Sequence of chain 1.C:
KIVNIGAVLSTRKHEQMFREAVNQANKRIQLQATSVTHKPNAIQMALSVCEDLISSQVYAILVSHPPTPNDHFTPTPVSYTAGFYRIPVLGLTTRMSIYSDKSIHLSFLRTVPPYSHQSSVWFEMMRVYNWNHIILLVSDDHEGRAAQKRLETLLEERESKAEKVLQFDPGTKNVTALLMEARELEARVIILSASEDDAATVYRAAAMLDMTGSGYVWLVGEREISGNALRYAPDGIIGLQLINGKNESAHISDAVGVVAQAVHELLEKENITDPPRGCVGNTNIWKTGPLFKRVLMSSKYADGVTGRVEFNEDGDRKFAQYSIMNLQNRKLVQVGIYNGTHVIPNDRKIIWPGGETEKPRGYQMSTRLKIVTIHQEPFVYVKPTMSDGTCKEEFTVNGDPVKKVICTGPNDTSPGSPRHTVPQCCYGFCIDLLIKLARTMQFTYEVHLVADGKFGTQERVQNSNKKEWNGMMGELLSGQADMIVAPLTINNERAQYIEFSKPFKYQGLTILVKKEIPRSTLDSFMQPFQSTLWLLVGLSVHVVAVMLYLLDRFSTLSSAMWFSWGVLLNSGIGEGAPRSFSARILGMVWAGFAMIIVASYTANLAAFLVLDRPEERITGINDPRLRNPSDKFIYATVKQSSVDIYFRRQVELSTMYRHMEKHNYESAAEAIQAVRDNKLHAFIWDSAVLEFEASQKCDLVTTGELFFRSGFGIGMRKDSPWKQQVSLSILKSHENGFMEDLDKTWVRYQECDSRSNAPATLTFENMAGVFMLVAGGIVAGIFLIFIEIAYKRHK

Binding-site contacts:
Ligand atom C5 contacts residue ASN368 of chain 1.C at 3.7 Å.
Ligand atom C7 contacts residue ILE373 of chain 1.C at 4.0 Å (hydrophobic).
Ligand atom C7 contacts residue ASN368 of chain 1.C at 3.5 Å.
Ligand atom O4 contacts residue HIS371 of chain 1.C at 4.3 Å.
Ligand atom C4 contacts residue ASN368 of chain 1.C at 4.3 Å.
Ligand atom C2 contacts residue ASN368 of chain 1.C at 2.5 Å.
Ligand atom C6 contacts residue HIS371 of chain 1.C at 4.2 Å.
Ligand atom C2 contacts residue ILE373 of chain 1.C at 4.0 Å (hydrophobic).
Ligand atom N2 contacts residue ILE373 of chain 1.C at 3.3 Å.
Ligand atom O3 contacts residue ILE373 of chain 1.C at 3.8 Å.
Ligand atom N2 contacts residue ASN368 of chain 1.C at 3.0 Å (h-bond).
Ligand atom C3 contacts residue ASN368 of chain 1.C at 3.9 Å.
Ligand atom O5 contacts residue ASN368 of chain 1.C at 2.4 Å (h-bond).
Ligand atom C1 contacts residue ASN368 of chain 1.C at 1.5 Å.
Ligand atom C5 contacts residue HIS371 of chain 1.C at 4.4 Å.
Ligand atom O7 contacts residue ASN368 of chain 1.C at 3.7 Å.
Ligand atom C8 contacts residue ILE373 of chain 1.C at 4.0 Å (hydrophobic).

The protein below binds the small molecule below.
Small molecule (SMILES): CC(=O)N[C@H]1[C@H](O[C@H]2[C@H](O)[C@@H](NC(C)=O)CO[C@@H]2CO)O[C@H](CO)[C@@H](O)[C@@H]1O